Binding-site contacts:
Ligand atom C4 contacts residue ASN23 of chain 1.B at 4.2 Å.
Ligand atom O5 contacts residue SER25 of chain 1.B at 3.7 Å.
Ligand atom C3 contacts residue ASN23 of chain 1.B at 3.8 Å.
Ligand atom O6 contacts residue GLN26 of chain 1.B at 3.8 Å.
Ligand atom N2 contacts residue ASN23 of chain 1.B at 2.8 Å (h-bond).
Ligand atom C7 contacts residue ASN23 of chain 1.B at 3.8 Å.
Ligand atom C2 contacts residue GLN26 of chain 1.B at 4.3 Å.
Ligand atom O6 contacts residue SER25 of chain 1.B at 3.6 Å.
Ligand atom C2 contacts residue ASN23 of chain 1.B at 2.5 Å.
Ligand atom C5 contacts residue SER25 of chain 1.B at 4.2 Å.
Ligand atom C1 contacts residue GLN26 of chain 1.B at 3.9 Å.
Ligand atom O5 contacts residue GLN26 of chain 1.B at 3.4 Å (h-bond).
Ligand atom O5 contacts residue ASN23 of chain 1.B at 2.4 Å (h-bond).
Ligand atom C7 contacts residue ARG56 of chain 1.G at 4.1 Å.
Ligand atom C1 contacts residue ASN23 of chain 1.B at 1.4 Å.
Ligand atom C5 contacts residue ASN23 of chain 1.B at 3.7 Å.
Ligand atom C8 contacts residue ASN23 of chain 1.B at 4.0 Å.
Ligand atom N2 contacts residue ARG56 of chain 1.G at 4.0 Å.
Ligand atom C8 contacts residue ARG56 of chain 1.G at 3.1 Å.
Ligand atom C1 contacts residue SER25 of chain 1.B at 3.7 Å.

The small molecule below binds the protein below.
Small molecule (SMILES): CC(=O)N[C@@H]1[C@@H](O)[C@H](O)[C@@H](CO)O[C@H]1O

Sequence of chain 1.G:
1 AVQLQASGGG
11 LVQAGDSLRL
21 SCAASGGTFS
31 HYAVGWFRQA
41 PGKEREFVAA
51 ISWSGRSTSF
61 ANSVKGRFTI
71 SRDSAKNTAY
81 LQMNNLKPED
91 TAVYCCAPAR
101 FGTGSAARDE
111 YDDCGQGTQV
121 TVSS

Sequence of chain 1.B:
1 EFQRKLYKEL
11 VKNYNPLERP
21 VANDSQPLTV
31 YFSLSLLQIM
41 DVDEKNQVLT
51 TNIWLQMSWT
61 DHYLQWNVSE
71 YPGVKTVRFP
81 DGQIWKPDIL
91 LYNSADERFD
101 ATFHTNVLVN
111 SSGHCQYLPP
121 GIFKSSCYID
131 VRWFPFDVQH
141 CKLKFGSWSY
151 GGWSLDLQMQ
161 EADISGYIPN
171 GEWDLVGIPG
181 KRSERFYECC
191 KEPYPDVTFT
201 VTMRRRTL